A protein and the small-molecule ligand that binds it are described below.
Small molecule (SMILES): C[C@H](CCOc1ccc(I)cc1)CCN1CCN(c2ccncc2)C1=O

Sequence of chain 36.C:
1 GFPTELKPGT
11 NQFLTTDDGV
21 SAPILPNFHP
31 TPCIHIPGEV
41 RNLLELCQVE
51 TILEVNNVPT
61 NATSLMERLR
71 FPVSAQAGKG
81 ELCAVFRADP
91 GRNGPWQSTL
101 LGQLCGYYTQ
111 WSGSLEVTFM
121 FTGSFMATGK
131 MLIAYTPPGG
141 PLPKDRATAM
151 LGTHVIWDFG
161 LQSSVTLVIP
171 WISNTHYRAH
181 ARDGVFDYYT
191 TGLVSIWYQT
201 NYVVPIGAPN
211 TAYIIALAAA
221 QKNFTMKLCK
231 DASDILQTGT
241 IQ

Sequence of chain 36.A:
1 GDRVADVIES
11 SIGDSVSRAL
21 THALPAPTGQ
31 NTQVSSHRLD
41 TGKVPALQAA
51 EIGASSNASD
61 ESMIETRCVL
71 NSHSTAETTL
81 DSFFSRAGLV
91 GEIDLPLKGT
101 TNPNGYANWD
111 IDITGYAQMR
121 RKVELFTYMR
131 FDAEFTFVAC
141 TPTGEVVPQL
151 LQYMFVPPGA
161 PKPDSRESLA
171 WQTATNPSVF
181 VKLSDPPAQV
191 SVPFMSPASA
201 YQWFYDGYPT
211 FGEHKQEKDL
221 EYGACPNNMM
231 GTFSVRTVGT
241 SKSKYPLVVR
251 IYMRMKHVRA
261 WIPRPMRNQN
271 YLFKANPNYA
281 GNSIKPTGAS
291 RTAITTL

Binding-site contacts:
Ligand atom CAE contacts residue ASP112 of chain 36.A at 3.6 Å.
Ligand atom CAK contacts residue PHE155 of chain 36.A at 3.5 Å (hydrophobic).
Ligand atom CAK contacts residue MET195 of chain 36.A at 3.8 Å (hydrophobic).
Ligand atom OAS contacts residue MET195 of chain 36.A at 3.1 Å.
Ligand atom NAZ contacts residue TRP203 of chain 36.A at 3.2 Å.
Ligand atom CAX contacts residue ILE111 of chain 36.A at 3.9 Å (hydrophobic).
Ligand atom CAI contacts residue ILE24 of chain 36.C at 3.7 Å (hydrophobic).
Ligand atom CAI contacts residue PHE155 of chain 36.A at 3.5 Å (hydrophobic).
Ligand atom CAF contacts residue GLN202 of chain 36.A at 3.6 Å.
Ligand atom CAV contacts residue VAL192 of chain 36.A at 3.9 Å (hydrophobic).
Ligand atom OAS contacts residue VAL192 of chain 36.A at 3.9 Å.
Ligand atom NAZ contacts residue ASN228 of chain 36.A at 3.9 Å.
Ligand atom OAB contacts residue TRP203 of chain 36.A at 3.7 Å.
Ligand atom CAF contacts residue TRP203 of chain 36.A at 3.6 Å (hydrophobic).
Ligand atom CAQ contacts residue TRP203 of chain 36.A at 3.4 Å (hydrophobic).
Ligand atom CAD contacts residue GLN202 of chain 36.A at 3.6 Å.
Ligand atom NAY contacts residue TRP203 of chain 36.A at 3.7 Å.
Ligand atom CAH contacts residue VAL192 of chain 36.A at 3.9 Å (hydrophobic).
Ligand atom CAV contacts residue MET195 of chain 36.A at 3.9 Å (hydrophobic).
Ligand atom CAT contacts residue TRP203 of chain 36.A at 3.4 Å (hydrophobic).
Ligand atom CAJ contacts residue PHE135 of chain 36.A at 3.8 Å (hydrophobic).
Ligand atom CAE contacts residue THR114 of chain 36.A at 3.5 Å.
Ligand atom CAW contacts residue TRP203 of chain 36.A at 3.4 Å (hydrophobic).
Ligand atom CAP contacts residue TYR201 of chain 36.A at 3.5 Å (hydrophobic).
Ligand atom OAB contacts residue ASP112 of chain 36.A at 3.6 Å.
Ligand atom CAG contacts residue TRP203 of chain 36.A at 3.9 Å (hydrophobic).
Ligand atom OAB contacts residue ILE113 of chain 36.A at 3.3 Å (h-bond).
Ligand atom CAL contacts residue PHE135 of chain 36.A at 3.7 Å (hydrophobic).
Ligand atom CAQ contacts residue TYR201 of chain 36.A at 3.7 Å (hydrophobic).
Ligand atom CAV contacts residue ILE111 of chain 36.A at 3.9 Å (hydrophobic).
Ligand atom CAM contacts residue MET195 of chain 36.A at 4.0 Å (hydrophobic).
Ligand atom CAG contacts residue THR114 of chain 36.A at 3.9 Å.
Ligand atom CAQ contacts residue ASN228 of chain 36.A at 3.6 Å.
Ligand atom CAM contacts residue ILE111 of chain 36.A at 3.6 Å (hydrophobic).
Ligand atom CAF contacts residue ASN228 of chain 36.A at 3.2 Å.
Ligand atom CAA contacts residue PHE135 of chain 36.A at 3.8 Å (hydrophobic).
Ligand atom CAW contacts residue ASN228 of chain 36.A at 3.7 Å.
Ligand atom CAL contacts residue ILE111 of chain 36.A at 3.5 Å (hydrophobic).
Ligand atom CAD contacts residue ASN228 of chain 36.A at 3.5 Å.
Ligand atom CAG contacts residue ASP112 of chain 36.A at 3.5 Å.